This protein binds this small molecule.
Small molecule (SMILES): CC(=O)N[C@@H]1[C@@H](O)[C@H](O)[C@@H](CO)O[C@H]1O

Binding-site contacts:
Ligand atom O5 contacts residue THR78 of chain 1.B at 4.0 Å.
Ligand atom O3 contacts residue TYR80 of chain 1.B at 4.1 Å.
Ligand atom C6 contacts residue THR76 of chain 1.B at 3.9 Å.
Ligand atom N2 contacts residue ASN75 of chain 1.B at 2.6 Å (h-bond).
Ligand atom C5 contacts residue ASN75 of chain 1.B at 3.7 Å.
Ligand atom C7 contacts residue HIS106 of chain 1.B at 4.2 Å.
Ligand atom O5 contacts residue THR76 of chain 1.B at 4.1 Å.
Ligand atom C5 contacts residue THR76 of chain 1.B at 4.5 Å.
Ligand atom C4 contacts residue THR78 of chain 1.B at 4.5 Å.
Ligand atom C8 contacts residue ASN75 of chain 1.B at 3.4 Å.
Ligand atom C1 contacts residue ASN75 of chain 1.B at 1.4 Å.
Ligand atom C4 contacts residue ASN75 of chain 1.B at 4.3 Å.
Ligand atom C2 contacts residue THR78 of chain 1.B at 3.5 Å.
Ligand atom C5 contacts residue THR78 of chain 1.B at 4.1 Å.
Ligand atom O7 contacts residue ASN75 of chain 1.B at 4.0 Å.
Ligand atom C3 contacts residue ASN75 of chain 1.B at 3.9 Å.
Ligand atom C3 contacts residue THR78 of chain 1.B at 3.6 Å.
Ligand atom C2 contacts residue ASN75 of chain 1.B at 2.6 Å.
Ligand atom O5 contacts residue ASN75 of chain 1.B at 2.3 Å (h-bond).
Ligand atom N2 contacts residue HIS106 of chain 1.B at 3.8 Å.
Ligand atom C5 contacts residue SER77 of chain 1.B at 4.4 Å.
Ligand atom C1 contacts residue THR78 of chain 1.B at 3.2 Å.
Ligand atom C7 contacts residue ASN75 of chain 1.B at 3.1 Å.
Ligand atom O5 contacts residue SER77 of chain 1.B at 4.2 Å.
Ligand atom N2 contacts residue THR78 of chain 1.B at 3.3 Å (h-bond).
Ligand atom O7 contacts residue HIS106 of chain 1.B at 4.3 Å.

Sequence of chain 1.B:
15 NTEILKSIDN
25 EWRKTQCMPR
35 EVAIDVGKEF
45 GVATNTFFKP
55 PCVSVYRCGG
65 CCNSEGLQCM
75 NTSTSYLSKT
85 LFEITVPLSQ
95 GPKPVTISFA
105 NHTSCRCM